Sequence of chain 1.E:
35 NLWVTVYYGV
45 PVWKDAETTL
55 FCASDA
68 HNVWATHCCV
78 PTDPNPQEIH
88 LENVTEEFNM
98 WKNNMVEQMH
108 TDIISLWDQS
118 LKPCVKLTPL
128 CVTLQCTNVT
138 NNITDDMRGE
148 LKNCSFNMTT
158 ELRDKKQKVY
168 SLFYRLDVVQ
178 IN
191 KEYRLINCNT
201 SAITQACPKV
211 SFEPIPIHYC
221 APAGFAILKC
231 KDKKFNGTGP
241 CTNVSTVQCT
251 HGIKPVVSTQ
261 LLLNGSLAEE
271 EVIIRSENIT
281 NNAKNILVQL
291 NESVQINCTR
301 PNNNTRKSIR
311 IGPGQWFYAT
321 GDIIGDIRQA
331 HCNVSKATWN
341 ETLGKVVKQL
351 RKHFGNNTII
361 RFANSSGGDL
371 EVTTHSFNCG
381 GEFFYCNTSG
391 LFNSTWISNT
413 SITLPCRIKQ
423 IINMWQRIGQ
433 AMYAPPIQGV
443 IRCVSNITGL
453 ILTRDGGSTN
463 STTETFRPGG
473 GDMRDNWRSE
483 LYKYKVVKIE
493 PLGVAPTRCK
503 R

Binding-site contacts:
Ligand atom N2 contacts residue ASN278 of chain 1.E at 2.9 Å (h-bond).
Ligand atom C8 contacts residue ASN278 of chain 1.E at 4.5 Å.
Ligand atom C4 contacts residue ASN278 of chain 1.E at 4.3 Å.
Ligand atom C7 contacts residue ASN281 of chain 1.E at 4.2 Å.
Ligand atom C8 contacts residue THR280 of chain 1.E at 3.9 Å.
Ligand atom N2 contacts residue THR280 of chain 1.E at 4.2 Å.
Ligand atom C7 contacts residue THR280 of chain 1.E at 3.6 Å.
Ligand atom O5 contacts residue ASN278 of chain 1.E at 2.5 Å (h-bond).
Ligand atom C8 contacts residue ASN281 of chain 1.E at 3.5 Å.
Ligand atom O7 contacts residue THR280 of chain 1.E at 3.4 Å.
Ligand atom C1 contacts residue ASN278 of chain 1.E at 1.4 Å.
Ligand atom C3 contacts residue ASN278 of chain 1.E at 3.8 Å.
Ligand atom O7 contacts residue ASN278 of chain 1.E at 4.0 Å.
Ligand atom C7 contacts residue ASN278 of chain 1.E at 3.6 Å.
Ligand atom C5 contacts residue ASN278 of chain 1.E at 3.7 Å.
Ligand atom N2 contacts residue ASN281 of chain 1.E at 3.9 Å.
Ligand atom C2 contacts residue ASN278 of chain 1.E at 2.5 Å.

The protein below binds the small molecule below.
Small molecule (SMILES): CC(=O)N[C@@H]1[C@@H](O)[C@H](O)[C@@H](CO)O[C@H]1O